A small-molecule ligand and the protein it binds are described below.
Small molecule (SMILES): Nc1ncnc2c1ncn2[C@H]1C[C@H](O)[C@@H](COP(=O)(O)O)O1

Sequence of chain 2.A:
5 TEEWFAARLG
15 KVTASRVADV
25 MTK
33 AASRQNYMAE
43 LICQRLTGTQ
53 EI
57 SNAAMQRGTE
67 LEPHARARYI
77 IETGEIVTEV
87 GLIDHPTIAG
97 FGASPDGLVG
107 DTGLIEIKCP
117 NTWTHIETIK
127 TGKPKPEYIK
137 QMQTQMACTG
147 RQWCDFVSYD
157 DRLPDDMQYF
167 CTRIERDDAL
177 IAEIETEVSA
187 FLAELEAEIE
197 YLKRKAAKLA

Binding-site contacts:
Ligand atom C6 contacts residue TRP8 of chain 2.A at 4.1 Å (hydrophobic).
Ligand atom O2P contacts residue SER100 of chain 2.A at 3.0 Å (h-bond).
Ligand atom O3' contacts residue GLU112 of chain 2.A at 4.3 Å.
Ligand atom C3' contacts residue SER19 of chain 2.A at 3.8 Å.
Ligand atom O2P contacts residue LEU88 of chain 2.A at 4.1 Å.
Ligand atom C4 contacts residue TRP8 of chain 2.A at 4.1 Å (hydrophobic).
Ligand atom O3P contacts residue SER19 of chain 2.A at 3.6 Å (h-bond).
Ligand atom N7 contacts residue ARG12 of chain 2.A at 3.9 Å.
Ligand atom O3P contacts residue ALA18 of chain 2.A at 3.2 Å.
Ligand atom C8 contacts residue ARG12 of chain 2.A at 3.8 Å.
Ligand atom N1 contacts residue TRP8 of chain 2.A at 4.3 Å.
Ligand atom O1P contacts residue THR17 of chain 2.A at 2.6 Å (h-bond).
Ligand atom O1P contacts residue SER19 of chain 2.A at 2.3 Å (h-bond).
Ligand atom P contacts residue SER19 of chain 2.A at 3.5 Å.
Ligand atom O5' contacts residue SER100 of chain 2.A at 3.8 Å.
Ligand atom O5' contacts residue ARG12 of chain 2.A at 3.5 Å (salt-bridge).
Ligand atom O1P contacts residue ALA18 of chain 2.A at 3.8 Å.
Ligand atom O3P contacts residue ALA99 of chain 2.A at 3.7 Å.
Ligand atom O2P contacts residue ARG12 of chain 2.A at 2.0 Å (salt-bridge).
Ligand atom C2 contacts residue TRP8 of chain 2.A at 4.3 Å (hydrophobic).
Ligand atom C5' contacts residue ARG12 of chain 2.A at 3.3 Å.
Ligand atom O1P contacts residue ARG12 of chain 2.A at 3.2 Å (salt-bridge).
Ligand atom P contacts residue THR17 of chain 2.A at 3.5 Å.
Ligand atom O3' contacts residue MG1 of chain 2.B at 3.9 Å.
Ligand atom O5' contacts residue SER19 of chain 2.A at 3.6 Å (h-bond).
Ligand atom C6 contacts residue PHE9 of chain 2.A at 4.0 Å (hydrophobic).
Ligand atom C4' contacts residue SER19 of chain 2.A at 4.3 Å.
Ligand atom P contacts residue ALA18 of chain 2.A at 4.1 Å.
Ligand atom O3' contacts residue GLN137 of chain 2.A at 3.8 Å.
Ligand atom O3P contacts residue SER100 of chain 2.A at 3.0 Å (h-bond).
Ligand atom C5' contacts residue SER19 of chain 2.A at 3.6 Å.
Ligand atom C5 contacts residue TRP8 of chain 2.A at 4.0 Å (hydrophobic).
Ligand atom P contacts residue SER100 of chain 2.A at 3.7 Å.
Ligand atom N1 contacts residue PHE9 of chain 2.A at 3.8 Å.
Ligand atom O3P contacts residue THR17 of chain 2.A at 4.2 Å.
Ligand atom N6 contacts residue PHE9 of chain 2.A at 3.5 Å.
Ligand atom O2P contacts residue ALA99 of chain 2.A at 4.2 Å.
Ligand atom N3 contacts residue TRP8 of chain 2.A at 4.2 Å.
Ligand atom P contacts residue ARG12 of chain 2.A at 3.0 Å.
Ligand atom O2P contacts residue THR17 of chain 2.A at 3.5 Å.